Sequence of chain 2.F:
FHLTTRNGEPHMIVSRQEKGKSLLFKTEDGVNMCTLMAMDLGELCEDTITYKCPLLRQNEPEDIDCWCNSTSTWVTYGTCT

Binding-site contacts:
Ligand atom O2 contacts residue NAG1 of chain 2.Z at 3.4 Å (h-bond).
Ligand atom C5 contacts residue NAG1 of chain 2.Z at 3.8 Å.
Ligand atom C3 contacts residue BMA1 of chain 2.BA at 2.5 Å.
Ligand atom C2 contacts residue BMA1 of chain 2.BA at 3.2 Å.
Ligand atom O2 contacts residue HIS2 of chain 2.F at 3.4 Å (h-bond).
Ligand atom C4 contacts residue BMA1 of chain 2.BA at 3.6 Å.
Ligand atom O4 contacts residue BMA1 of chain 2.BA at 4.0 Å.
Ligand atom C2 contacts residue NAG1 of chain 2.Z at 2.9 Å.
Ligand atom O5 contacts residue NAG1 of chain 2.Z at 2.5 Å (h-bond).
Ligand atom C2 contacts residue HIS2 of chain 2.F at 4.5 Å.
Ligand atom O2 contacts residue BMA1 of chain 2.BA at 3.0 Å (h-bond).
Ligand atom C1 contacts residue NAG1 of chain 2.Z at 1.7 Å.
Ligand atom C3 contacts residue NAG1 of chain 2.Z at 4.1 Å.
Ligand atom O3 contacts residue BMA1 of chain 2.BA at 1.1 Å.
Ligand atom O6 contacts residue NAG1 of chain 2.Z at 4.5 Å.

A protein and the small-molecule ligand that binds it are described below.
Small molecule (SMILES): OC[C@H]1O[C@@H](O)[C@@H](O)[C@@H](O)[C@@H]1O